Binding-site contacts:
Ligand atom C6 contacts residue THR615 of chain 1.B at 4.2 Å.
Ligand atom O5 contacts residue THR615 of chain 1.B at 3.4 Å (h-bond).
Ligand atom C1 contacts residue THR615 of chain 1.B at 3.8 Å.
Ligand atom C5 contacts residue ASN613 of chain 1.B at 3.6 Å.
Ligand atom C4 contacts residue ASN613 of chain 1.B at 4.2 Å.
Ligand atom C2 contacts residue ASN613 of chain 1.B at 2.4 Å.
Ligand atom C1 contacts residue ASN613 of chain 1.B at 1.4 Å.
Ligand atom C3 contacts residue ASN613 of chain 1.B at 3.8 Å.
Ligand atom O7 contacts residue ASN613 of chain 1.B at 4.4 Å.
Ligand atom C5 contacts residue THR615 of chain 1.B at 3.9 Å.
Ligand atom C7 contacts residue ASN613 of chain 1.B at 3.9 Å.
Ligand atom N2 contacts residue ASN613 of chain 1.B at 2.9 Å (h-bond).
Ligand atom C8 contacts residue GLN641 of chain 1.B at 4.1 Å.
Ligand atom O5 contacts residue ASN613 of chain 1.B at 2.3 Å (h-bond).
Ligand atom C8 contacts residue ASN613 of chain 1.B at 4.5 Å.

The small molecule below binds the protein below.
Small molecule (SMILES): CC(=O)N[C@H]1[C@H](O[C@H]2[C@H](O)[C@@H](NC(C)=O)CO[C@@H]2CO)O[C@H](CO)[C@@H](O)[C@@H]1O

Sequence of chain 1.B:
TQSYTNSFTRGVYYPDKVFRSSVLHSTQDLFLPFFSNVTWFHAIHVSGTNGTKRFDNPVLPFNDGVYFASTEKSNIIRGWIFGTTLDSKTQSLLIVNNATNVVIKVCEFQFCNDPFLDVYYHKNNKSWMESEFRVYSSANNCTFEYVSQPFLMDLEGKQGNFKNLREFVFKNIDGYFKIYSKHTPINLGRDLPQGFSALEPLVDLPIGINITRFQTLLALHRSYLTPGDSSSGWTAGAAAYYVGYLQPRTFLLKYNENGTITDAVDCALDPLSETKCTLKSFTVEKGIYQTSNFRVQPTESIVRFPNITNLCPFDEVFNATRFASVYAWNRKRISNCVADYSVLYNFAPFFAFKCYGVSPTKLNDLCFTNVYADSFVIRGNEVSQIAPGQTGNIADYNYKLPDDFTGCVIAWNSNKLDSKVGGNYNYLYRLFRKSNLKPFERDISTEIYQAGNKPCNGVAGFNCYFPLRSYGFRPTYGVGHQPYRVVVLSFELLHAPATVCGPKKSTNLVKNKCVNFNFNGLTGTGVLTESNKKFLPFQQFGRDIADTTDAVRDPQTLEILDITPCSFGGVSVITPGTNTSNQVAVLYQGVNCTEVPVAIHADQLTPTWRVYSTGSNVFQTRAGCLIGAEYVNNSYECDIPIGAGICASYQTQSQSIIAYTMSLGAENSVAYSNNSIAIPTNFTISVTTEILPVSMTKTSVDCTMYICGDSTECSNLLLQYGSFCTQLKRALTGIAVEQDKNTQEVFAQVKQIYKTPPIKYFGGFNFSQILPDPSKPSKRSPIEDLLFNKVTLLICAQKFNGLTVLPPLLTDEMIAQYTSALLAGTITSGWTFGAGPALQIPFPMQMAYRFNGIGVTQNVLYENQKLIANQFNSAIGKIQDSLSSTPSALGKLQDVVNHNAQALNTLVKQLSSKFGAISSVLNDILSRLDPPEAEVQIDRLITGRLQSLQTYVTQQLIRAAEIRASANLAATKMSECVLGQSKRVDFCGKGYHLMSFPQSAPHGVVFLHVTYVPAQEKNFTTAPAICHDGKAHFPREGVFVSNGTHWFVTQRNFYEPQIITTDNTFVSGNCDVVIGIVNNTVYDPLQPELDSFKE